Sequence of chain 1.B:
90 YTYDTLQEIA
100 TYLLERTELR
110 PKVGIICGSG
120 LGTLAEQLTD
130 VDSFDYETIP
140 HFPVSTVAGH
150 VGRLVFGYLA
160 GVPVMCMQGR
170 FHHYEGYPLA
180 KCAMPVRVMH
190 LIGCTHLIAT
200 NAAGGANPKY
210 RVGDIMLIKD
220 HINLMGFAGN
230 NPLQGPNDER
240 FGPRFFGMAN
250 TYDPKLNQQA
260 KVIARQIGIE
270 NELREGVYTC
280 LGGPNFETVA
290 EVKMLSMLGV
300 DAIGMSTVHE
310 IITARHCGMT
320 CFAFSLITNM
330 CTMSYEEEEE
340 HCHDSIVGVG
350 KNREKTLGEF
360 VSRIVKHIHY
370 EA

The small molecule below binds the protein below.
Small molecule (SMILES): O=c1[nH]cnc2c(C[NH+]3C[C@H](CO)[C@@H](O)C3)c[nH]c12

Binding-site contacts:
Ligand atom O3' contacts residue TYR173 of chain 1.B at 2.7 Å (h-bond).
Ligand atom N1 contacts residue ILE302 of chain 1.B at 3.5 Å (h-bond).
Ligand atom N7 contacts residue ASN328 of chain 1.B at 2.7 Å (h-bond).
Ligand atom C4 contacts residue ILE302 of chain 1.B at 3.5 Å (hydrophobic).
Ligand atom C2' contacts residue MET304 of chain 1.B at 3.5 Å (hydrophobic).
Ligand atom C4' contacts residue PO41 of chain 1.G at 3.6 Å.
Ligand atom O5' contacts residue HIS342 of chain 1.B at 2.8 Å (h-bond).
Ligand atom O6 contacts residue ASN328 of chain 1.B at 3.0 Å (h-bond).
Ligand atom C5 contacts residue PHE285 of chain 1.B at 3.6 Å (hydrophobic).
Ligand atom C3' contacts residue TYR173 of chain 1.B at 3.6 Å (hydrophobic).
Ligand atom N7 contacts residue GLY203 of chain 1.B at 3.3 Å (h-bond).
Ligand atom C2 contacts residue ILE302 of chain 1.B at 3.4 Å (hydrophobic).
Ligand atom O6 contacts residue PHE285 of chain 1.B at 3.6 Å.
Ligand atom C6' contacts residue PO41 of chain 1.G at 3.3 Å.
Ligand atom C8 contacts residue ASN328 of chain 1.B at 3.5 Å.
Ligand atom O5' contacts residue ILE345 of chain 1.B at 3.7 Å.
Ligand atom N3 contacts residue ILE302 of chain 1.B at 3.3 Å (h-bond).
Ligand atom N7 contacts residue ALA202 of chain 1.B at 3.6 Å.
Ligand atom N1' contacts residue PO41 of chain 1.G at 2.7 Å (h-bond).
Ligand atom C6 contacts residue PHE285 of chain 1.B at 3.4 Å (hydrophobic).
Ligand atom C2 contacts residue GLU286 of chain 1.B at 3.4 Å.
Ligand atom C5' contacts residue HIS342 of chain 1.B at 3.4 Å.
Ligand atom O3' contacts residue PO41 of chain 1.G at 2.7 Å (h-bond).
Ligand atom O6 contacts residue GLY203 of chain 1.B at 3.5 Å.
Ligand atom N7 contacts residue THR327 of chain 1.B at 3.6 Å.
Ligand atom C5 contacts residue ILE302 of chain 1.B at 3.7 Å (hydrophobic).
Ligand atom C2' contacts residue PO41 of chain 1.G at 3.4 Å.
Ligand atom O5' contacts residue PHE285 of chain 1.B at 3.5 Å.
Ligand atom C8 contacts residue THR327 of chain 1.B at 3.4 Å.
Ligand atom C5' contacts residue PHE244 of chain 1.A at 3.6 Å (hydrophobic).
Ligand atom N1 contacts residue PHE285 of chain 1.B at 3.5 Å.
Ligand atom C3' contacts residue PO41 of chain 1.G at 3.5 Å.
Ligand atom N1 contacts residue GLU286 of chain 1.B at 2.8 Å (salt-bridge).
Ligand atom N3 contacts residue GLY303 of chain 1.B at 3.5 Å.
Ligand atom O3' contacts residue HIS171 of chain 1.B at 3.5 Å (h-bond).
Ligand atom C2 contacts residue MET304 of chain 1.B at 3.6 Å (hydrophobic).
Ligand atom C5 contacts residue GLY203 of chain 1.B at 3.4 Å.
Ligand atom C10 contacts residue PO41 of chain 1.G at 3.5 Å.
Ligand atom C9 contacts residue ALA201 of chain 1.B at 3.6 Å (hydrophobic).
Ligand atom C10 contacts residue ALA201 of chain 1.B at 3.0 Å (hydrophobic).

Sequence of chain 1.A:
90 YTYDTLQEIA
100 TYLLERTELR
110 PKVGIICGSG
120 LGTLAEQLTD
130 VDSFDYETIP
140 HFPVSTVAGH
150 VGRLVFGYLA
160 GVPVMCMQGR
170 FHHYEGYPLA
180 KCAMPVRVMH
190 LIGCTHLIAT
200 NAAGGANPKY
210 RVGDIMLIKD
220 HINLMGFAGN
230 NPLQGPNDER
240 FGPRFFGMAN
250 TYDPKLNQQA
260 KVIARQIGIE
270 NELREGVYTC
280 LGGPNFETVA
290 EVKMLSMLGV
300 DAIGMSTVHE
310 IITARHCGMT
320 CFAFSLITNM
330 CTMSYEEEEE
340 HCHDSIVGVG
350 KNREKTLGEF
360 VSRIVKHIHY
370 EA